The protein below binds the small molecule below.
Small molecule (SMILES): C=C(C)[C@H]1CN[C@H](C(=O)O)[C@H]1CC(=O)O

Binding-site contacts:
Ligand atom CD contacts residue PRO473 of chain 1.B at 3.8 Å (hydrophobic).
Ligand atom CD contacts residue GLU695 of chain 1.B at 3.8 Å.
Ligand atom O contacts residue PRO473 of chain 1.B at 3.9 Å.
Ligand atom CB contacts residue GLU695 of chain 1.B at 4.2 Å.
Ligand atom CD2 contacts residue LEU640 of chain 1.B at 4.2 Å (hydrophobic).
Ligand atom O contacts residue TYR445 of chain 1.B at 3.9 Å.
Ligand atom OXT contacts residue SER644 of chain 1.B at 2.8 Å (h-bond).
Ligand atom OD2 contacts residue LEU640 of chain 1.B at 3.2 Å.
Ligand atom N contacts residue GLU695 of chain 1.B at 3.0 Å (salt-bridge).
Ligand atom CG contacts residue TYR445 of chain 1.B at 3.5 Å (hydrophobic).
Ligand atom OD1 contacts residue SER642 of chain 1.B at 3.6 Å (h-bond).
Ligand atom CG1 contacts residue SER644 of chain 1.B at 4.1 Å.
Ligand atom C contacts residue ARG480 of chain 1.B at 4.0 Å.
Ligand atom O contacts residue ARG480 of chain 1.B at 3.2 Å (salt-bridge).
Ligand atom OXT contacts residue GLY643 of chain 1.B at 3.6 Å.
Ligand atom CG2 contacts residue TYR445 of chain 1.B at 3.3 Å (hydrophobic).
Ligand atom CB1 contacts residue GLU695 of chain 1.B at 3.8 Å.
Ligand atom C contacts residue THR475 of chain 1.B at 3.1 Å.
Ligand atom N contacts residue THR475 of chain 1.B at 3.4 Å (h-bond).
Ligand atom OXT contacts residue THR475 of chain 1.B at 3.9 Å.
Ligand atom OXT contacts residue ARG480 of chain 1.B at 3.5 Å (salt-bridge).
Ligand atom CA contacts residue THR475 of chain 1.B at 3.5 Å.
Ligand atom CD1 contacts residue GLU397 of chain 1.B at 4.0 Å.
Ligand atom CG1 contacts residue SER642 of chain 1.B at 4.0 Å.
Ligand atom CD2 contacts residue TYR445 of chain 1.B at 3.6 Å (hydrophobic).
Ligand atom OD1 contacts residue SER644 of chain 1.B at 2.9 Å (h-bond).
Ligand atom CD contacts residue MET698 of chain 1.B at 4.2 Å (hydrophobic).
Ligand atom CG1 contacts residue LEU640 of chain 1.B at 3.7 Å (hydrophobic).
Ligand atom CB1 contacts residue LEU640 of chain 1.B at 3.6 Å (hydrophobic).
Ligand atom CD1 contacts residue TYR445 of chain 1.B at 3.5 Å (hydrophobic).
Ligand atom OD1 contacts residue THR645 of chain 1.B at 3.2 Å (h-bond).
Ligand atom O contacts residue THR475 of chain 1.B at 2.7 Å (h-bond).
Ligand atom C contacts residue GLU695 of chain 1.B at 4.2 Å.
Ligand atom CD contacts residue TYR445 of chain 1.B at 3.4 Å (hydrophobic).
Ligand atom N contacts residue PRO473 of chain 1.B at 3.7 Å.
Ligand atom CA contacts residue GLU695 of chain 1.B at 3.4 Å.
Ligand atom OD2 contacts residue THR645 of chain 1.B at 3.1 Å (h-bond).
Ligand atom OD1 contacts residue GLY643 of chain 1.B at 3.2 Å.
Ligand atom CG1 contacts residue THR645 of chain 1.B at 3.5 Å.
Ligand atom C contacts residue SER644 of chain 1.B at 3.8 Å.

Sequence of chain 1.B:
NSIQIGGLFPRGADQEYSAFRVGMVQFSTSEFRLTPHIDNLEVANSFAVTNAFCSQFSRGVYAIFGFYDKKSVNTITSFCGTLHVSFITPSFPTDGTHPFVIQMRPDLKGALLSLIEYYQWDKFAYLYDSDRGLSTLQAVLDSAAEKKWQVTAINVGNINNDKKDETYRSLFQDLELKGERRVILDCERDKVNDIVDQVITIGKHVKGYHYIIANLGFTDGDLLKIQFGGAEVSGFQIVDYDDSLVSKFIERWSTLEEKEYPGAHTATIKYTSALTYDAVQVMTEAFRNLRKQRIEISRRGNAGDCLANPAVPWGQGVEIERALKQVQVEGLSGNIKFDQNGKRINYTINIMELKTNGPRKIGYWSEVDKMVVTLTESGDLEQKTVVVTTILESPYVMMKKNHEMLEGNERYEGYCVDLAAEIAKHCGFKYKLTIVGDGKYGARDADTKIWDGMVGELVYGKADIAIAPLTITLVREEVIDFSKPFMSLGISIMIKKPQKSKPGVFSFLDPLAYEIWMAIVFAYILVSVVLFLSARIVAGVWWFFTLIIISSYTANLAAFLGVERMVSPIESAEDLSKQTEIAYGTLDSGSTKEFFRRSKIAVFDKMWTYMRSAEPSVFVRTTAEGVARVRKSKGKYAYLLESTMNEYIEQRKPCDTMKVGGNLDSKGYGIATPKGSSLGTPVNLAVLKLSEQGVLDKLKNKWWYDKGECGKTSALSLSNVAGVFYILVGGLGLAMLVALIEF